The small molecule below binds the protein below.
Small molecule (SMILES): CC(C)[C@H](NC(=O)/C=N/C(=O)[C@@H]1CCCN1C(=O)[C@@H](N)[C@@H](C)O)C(=O)N[C@@H](Cc1ccc(O)cc1)C(=O)O

Sequence of chain 1.D:
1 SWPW

Sequence of chain 1.C:
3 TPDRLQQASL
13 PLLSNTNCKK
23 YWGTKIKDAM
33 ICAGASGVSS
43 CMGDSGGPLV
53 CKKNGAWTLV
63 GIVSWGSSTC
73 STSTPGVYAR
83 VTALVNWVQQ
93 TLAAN

Binding-site contacts:
Ligand atom N contacts residue SER1 of chain 1.D at 1.1 Å.
Ligand atom N contacts residue PRO3 of chain 1.D at 1.4 Å (h-bond).
Ligand atom CG contacts residue TRP4 of chain 1.D at 0.6 Å (hydrophobic).
Ligand atom O contacts residue SER1 of chain 1.D at 1.1 Å (h-bond).
Ligand atom CB contacts residue TRP4 of chain 1.D at 0.9 Å (hydrophobic).
Ligand atom N contacts residue PRO3 of chain 1.D at 0.9 Å.
Ligand atom CA contacts residue SER1 of chain 1.D at 1.6 Å.
Ligand atom OXT contacts residue TRP4 of chain 1.D at 2.1 Å.
Ligand atom C contacts residue TRP4 of chain 1.D at 2.1 Å (hydrophobic).
Ligand atom CA contacts residue TRP2 of chain 1.D at 0.2 Å (hydrophobic).
Ligand atom C contacts residue TRP4 of chain 1.D at 1.6 Å (hydrophobic).
Ligand atom CE2 contacts residue TRP4 of chain 1.D at 0.6 Å (hydrophobic).
Ligand atom C contacts residue TRP2 of chain 1.D at 2.2 Å (hydrophobic).
Ligand atom N contacts residue TRP2 of chain 1.D at 1.6 Å (h-bond).
Ligand atom N contacts residue TRP4 of chain 1.D at 0.9 Å (h-bond).
Ligand atom CA contacts residue PRO3 of chain 1.D at 0.9 Å (hydrophobic).
Ligand atom CG1 contacts residue PRO3 of chain 1.D at 0.8 Å (hydrophobic).
Ligand atom CA contacts residue TRP2 of chain 1.D at 1.2 Å (hydrophobic).
Ligand atom CB contacts residue PRO3 of chain 1.D at 1.0 Å (hydrophobic).
Ligand atom CB contacts residue TRP2 of chain 1.D at 2.3 Å (hydrophobic).
Ligand atom CG2 contacts residue PRO3 of chain 1.D at 1.9 Å (hydrophobic).
Ligand atom C contacts residue PRO3 of chain 1.D at 1.1 Å (hydrophobic).
Ligand atom CA contacts residue PRO3 of chain 1.D at 1.8 Å (hydrophobic).
Ligand atom N contacts residue SER1 of chain 1.D at 2.0 Å (h-bond).
Ligand atom CZ contacts residue TRP4 of chain 1.D at 0.6 Å (hydrophobic).
Ligand atom O contacts residue PRO3 of chain 1.D at 1.1 Å (h-bond).
Ligand atom CD2 contacts residue TRP4 of chain 1.D at 0.7 Å (hydrophobic).
Ligand atom C contacts residue SER1 of chain 1.D at 0.6 Å.
Ligand atom CA contacts residue SER1 of chain 1.D at 1.1 Å.
Ligand atom OH contacts residue TRP4 of chain 1.D at 1.0 Å.
Ligand atom CD1 contacts residue TRP4 of chain 1.D at 0.6 Å (hydrophobic).
Ligand atom O contacts residue TRP4 of chain 1.D at 1.4 Å (h-bond).
Ligand atom CE1 contacts residue TRP4 of chain 1.D at 0.8 Å (hydrophobic).
Ligand atom O contacts residue TRP2 of chain 1.D at 1.3 Å (h-bond).
Ligand atom N contacts residue TRP2 of chain 1.D at 0.3 Å.
Ligand atom C contacts residue TRP2 of chain 1.D at 1.3 Å (hydrophobic).
Ligand atom CA contacts residue TRP4 of chain 1.D at 1.0 Å (hydrophobic).
Ligand atom C contacts residue PRO3 of chain 1.D at 2.3 Å (hydrophobic).
Ligand atom CB contacts residue SER1 of chain 1.D at 1.0 Å.
Ligand atom O contacts residue GLY68 of chain 1.C at 2.3 Å (h-bond).

Sequence of chain 1.B:
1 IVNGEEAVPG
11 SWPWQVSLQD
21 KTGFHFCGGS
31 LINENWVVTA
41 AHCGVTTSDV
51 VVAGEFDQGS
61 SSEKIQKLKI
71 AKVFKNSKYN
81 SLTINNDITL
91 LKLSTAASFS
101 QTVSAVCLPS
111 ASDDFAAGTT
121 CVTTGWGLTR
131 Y